A protein and the small-molecule ligand that binds it are described below.
Small molecule (SMILES): CCc1cc(O)ccc1-c1ccc2c(-c3nc4ccccc4[nH]3)n[nH]c2c1

Sequence of chain 1.B:
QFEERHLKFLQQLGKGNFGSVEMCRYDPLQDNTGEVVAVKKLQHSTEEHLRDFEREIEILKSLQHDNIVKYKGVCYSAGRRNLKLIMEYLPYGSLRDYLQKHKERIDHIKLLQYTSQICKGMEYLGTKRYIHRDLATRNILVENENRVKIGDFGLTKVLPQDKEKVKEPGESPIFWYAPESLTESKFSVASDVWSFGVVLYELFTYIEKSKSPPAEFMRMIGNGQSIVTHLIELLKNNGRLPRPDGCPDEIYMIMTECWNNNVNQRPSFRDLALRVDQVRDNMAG

Binding-site contacts:
Ligand atom C1 contacts residue MET101 of chain 1.B at 3.5 Å (hydrophobic).
Ligand atom N16 contacts residue GLU102 of chain 1.B at 3.6 Å (salt-bridge).
Ligand atom O27 contacts residue LEU74 of chain 1.B at 3.0 Å.
Ligand atom N16 contacts residue ALA52 of chain 1.B at 3.7 Å.
Ligand atom C24 contacts residue PRO105 of chain 1.B at 3.6 Å (hydrophobic).
Ligand atom C6 contacts residue GLY165 of chain 1.B at 3.4 Å.
Ligand atom C12 contacts residue LEU155 of chain 1.B at 3.7 Å (hydrophobic).
Ligand atom C13 contacts residue LEU155 of chain 1.B at 3.6 Å (hydrophobic).
Ligand atom C13 contacts residue GLU102 of chain 1.B at 3.6 Å.
Ligand atom C13 contacts residue ALA52 of chain 1.B at 3.5 Å (hydrophobic).
Ligand atom N16 contacts residue LEU104 of chain 1.B at 3.2 Å (h-bond).
Ligand atom N15 contacts residue LEU104 of chain 1.B at 3.8 Å.
Ligand atom C5 contacts residue GLU70 of chain 1.B at 3.5 Å.
Ligand atom C4 contacts residue GLU70 of chain 1.B at 3.6 Å.
Ligand atom C2 contacts residue LYS54 of chain 1.B at 3.8 Å.
Ligand atom N26 contacts residue LEU104 of chain 1.B at 2.9 Å (h-bond).
Ligand atom C24 contacts residue GLY107 of chain 1.B at 3.6 Å.
Ligand atom N15 contacts residue GLU102 of chain 1.B at 2.7 Å (salt-bridge).
Ligand atom N19 contacts residue LEU27 of chain 1.B at 3.6 Å.
Ligand atom C7 contacts residue GLY165 of chain 1.B at 3.1 Å.
Ligand atom N26 contacts residue TYR103 of chain 1.B at 3.2 Å.
Ligand atom O27 contacts residue PHE167 of chain 1.B at 3.5 Å (h-bond).
Ligand atom C20 contacts residue LEU27 of chain 1.B at 3.7 Å (hydrophobic).
Ligand atom O27 contacts residue GLU70 of chain 1.B at 2.6 Å (salt-bridge).
Ligand atom C18 contacts residue LEU27 of chain 1.B at 3.5 Å (hydrophobic).
Ligand atom N15 contacts residue TYR103 of chain 1.B at 3.7 Å.
Ligand atom C24 contacts residue TYR103 of chain 1.B at 3.7 Å (hydrophobic).
Ligand atom C25 contacts residue TYR103 of chain 1.B at 3.6 Å (hydrophobic).
Ligand atom C24 contacts residue LEU104 of chain 1.B at 3.8 Å (hydrophobic).
Ligand atom C25 contacts residue GLY107 of chain 1.B at 3.6 Å.
Ligand atom C6 contacts residue MET101 of chain 1.B at 3.8 Å (hydrophobic).
Ligand atom C25 contacts residue LEU104 of chain 1.B at 3.5 Å (hydrophobic).
Ligand atom C20 contacts residue GLY107 of chain 1.B at 3.8 Å.
Ligand atom C4 contacts residue LEU99 of chain 1.B at 3.7 Å (hydrophobic).
Ligand atom C1 contacts residue ALA52 of chain 1.B at 3.7 Å (hydrophobic).
Ligand atom N26 contacts residue LEU27 of chain 1.B at 3.8 Å.
Ligand atom N15 contacts residue ALA52 of chain 1.B at 3.3 Å.
Ligand atom C24 contacts residue LEU27 of chain 1.B at 3.8 Å (hydrophobic).
Ligand atom N16 contacts residue TYR103 of chain 1.B at 3.5 Å.
Ligand atom C25 contacts residue LEU27 of chain 1.B at 3.7 Å (hydrophobic).